The small molecule below binds the protein below.
Small molecule (SMILES): C=Cc1cc[n+]([Co]23(N=[N+]=[N-])(N(O)C(C)=C(C)N2O)N(O)C(C)=C(C)N3O)cc1

Binding-site contacts:
Ligand atom CO01 contacts residue CYS75 of chain 1.D at 2.4 Å.
Ligand atom C25 contacts residue ASP125 of chain 1.D at 3.4 Å.
Ligand atom N11 contacts residue GLU184 of chain 1.D at 3.7 Å.
Ligand atom O03 contacts residue CYS75 of chain 1.D at 3.2 Å (h-bond).
Ligand atom O06 contacts residue ASP76 of chain 1.D at 4.3 Å.
Ligand atom O04 contacts residue CYS75 of chain 1.D at 4.3 Å.
Ligand atom C22 contacts residue CYS75 of chain 1.D at 3.5 Å (hydrophobic).
Ligand atom O05 contacts residue THR73 of chain 1.D at 4.2 Å.
Ligand atom C21 contacts residue CYS75 of chain 1.D at 4.0 Å (hydrophobic).
Ligand atom O05 contacts residue GLN186 of chain 1.D at 4.2 Å.
Ligand atom C21 contacts residue GLY122 of chain 1.D at 4.2 Å.
Ligand atom O06 contacts residue GLU77 of chain 1.D at 3.5 Å.
Ligand atom C26 contacts residue GLU184 of chain 1.D at 4.1 Å.
Ligand atom N12 contacts residue CYS75 of chain 1.D at 2.5 Å (h-bond).
Ligand atom O03 contacts residue GLU77 of chain 1.D at 3.4 Å.
Ligand atom C25 contacts residue GLY122 of chain 1.D at 2.8 Å.
Ligand atom C20 contacts residue ASP125 of chain 1.D at 3.4 Å.
Ligand atom O04 contacts residue GLN186 of chain 1.D at 4.0 Å.
Ligand atom C21 contacts residue ASP125 of chain 1.D at 3.7 Å.
Ligand atom C20 contacts residue CYS75 of chain 1.D at 3.7 Å (hydrophobic).
Ligand atom N10 contacts residue CYS75 of chain 1.D at 3.5 Å (h-bond).
Ligand atom N12 contacts residue ASP76 of chain 1.D at 4.3 Å.
Ligand atom O04 contacts residue GLU184 of chain 1.D at 4.3 Å.
Ligand atom C22 contacts residue GLU184 of chain 1.D at 4.1 Å.
Ligand atom O05 contacts residue GLU184 of chain 1.D at 3.1 Å (salt-bridge).
Ligand atom C27 contacts residue ASP76 of chain 1.D at 4.1 Å.
Ligand atom N09 contacts residue ASP125 of chain 1.D at 4.4 Å.
Ligand atom O04 contacts residue THR73 of chain 1.D at 4.4 Å.
Ligand atom N13 contacts residue CYS75 of chain 1.D at 4.3 Å.
Ligand atom N13 contacts residue GLU184 of chain 1.D at 4.1 Å.
Ligand atom C24 contacts residue ASP125 of chain 1.D at 2.5 Å.
Ligand atom C27 contacts residue CYS75 of chain 1.D at 4.2 Å (hydrophobic).
Ligand atom C25 contacts residue ARG78 of chain 1.D at 4.3 Å.
Ligand atom C23 contacts residue CYS75 of chain 1.D at 3.2 Å (hydrophobic).
Ligand atom C23 contacts residue ASP76 of chain 1.D at 4.1 Å.
Ligand atom N11 contacts residue CYS75 of chain 1.D at 3.2 Å (h-bond).
Ligand atom O05 contacts residue CYS75 of chain 1.D at 4.2 Å.
Ligand atom N09 contacts residue CYS75 of chain 1.D at 2.8 Å (h-bond).
Ligand atom O06 contacts residue CYS75 of chain 1.D at 2.9 Å (h-bond).
Ligand atom O04 contacts residue GLY122 of chain 1.D at 4.5 Å.

Sequence of chain 1.D:
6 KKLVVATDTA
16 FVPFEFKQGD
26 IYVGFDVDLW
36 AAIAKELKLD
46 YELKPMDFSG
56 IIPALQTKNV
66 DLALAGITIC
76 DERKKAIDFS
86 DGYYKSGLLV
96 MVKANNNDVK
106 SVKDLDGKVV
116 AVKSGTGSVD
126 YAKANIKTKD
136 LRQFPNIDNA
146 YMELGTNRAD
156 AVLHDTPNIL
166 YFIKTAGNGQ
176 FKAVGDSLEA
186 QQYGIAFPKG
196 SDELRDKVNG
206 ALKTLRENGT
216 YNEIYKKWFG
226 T